Binding-site contacts:
Ligand atom C4 contacts residue ASN249 of chain 1.A at 4.1 Å.
Ligand atom N2 contacts residue ASN249 of chain 1.A at 2.9 Å (h-bond).
Ligand atom C8 contacts residue ASN249 of chain 1.A at 3.9 Å.
Ligand atom C3 contacts residue ASN249 of chain 1.A at 3.7 Å.
Ligand atom C8 contacts residue TYR246 of chain 1.A at 3.7 Å (hydrophobic).
Ligand atom O5 contacts residue ASN249 of chain 1.A at 2.4 Å (h-bond).
Ligand atom C7 contacts residue TYR246 of chain 1.A at 4.2 Å (hydrophobic).
Ligand atom C5 contacts residue ASN249 of chain 1.A at 3.6 Å.
Ligand atom O7 contacts residue GLU245 of chain 1.A at 4.0 Å.
Ligand atom O7 contacts residue TYR246 of chain 1.A at 3.6 Å.
Ligand atom C1 contacts residue ASN249 of chain 1.A at 1.4 Å.
Ligand atom C2 contacts residue ASN249 of chain 1.A at 2.3 Å.
Ligand atom C7 contacts residue ASN249 of chain 1.A at 3.6 Å.

Sequence of chain 1.A:
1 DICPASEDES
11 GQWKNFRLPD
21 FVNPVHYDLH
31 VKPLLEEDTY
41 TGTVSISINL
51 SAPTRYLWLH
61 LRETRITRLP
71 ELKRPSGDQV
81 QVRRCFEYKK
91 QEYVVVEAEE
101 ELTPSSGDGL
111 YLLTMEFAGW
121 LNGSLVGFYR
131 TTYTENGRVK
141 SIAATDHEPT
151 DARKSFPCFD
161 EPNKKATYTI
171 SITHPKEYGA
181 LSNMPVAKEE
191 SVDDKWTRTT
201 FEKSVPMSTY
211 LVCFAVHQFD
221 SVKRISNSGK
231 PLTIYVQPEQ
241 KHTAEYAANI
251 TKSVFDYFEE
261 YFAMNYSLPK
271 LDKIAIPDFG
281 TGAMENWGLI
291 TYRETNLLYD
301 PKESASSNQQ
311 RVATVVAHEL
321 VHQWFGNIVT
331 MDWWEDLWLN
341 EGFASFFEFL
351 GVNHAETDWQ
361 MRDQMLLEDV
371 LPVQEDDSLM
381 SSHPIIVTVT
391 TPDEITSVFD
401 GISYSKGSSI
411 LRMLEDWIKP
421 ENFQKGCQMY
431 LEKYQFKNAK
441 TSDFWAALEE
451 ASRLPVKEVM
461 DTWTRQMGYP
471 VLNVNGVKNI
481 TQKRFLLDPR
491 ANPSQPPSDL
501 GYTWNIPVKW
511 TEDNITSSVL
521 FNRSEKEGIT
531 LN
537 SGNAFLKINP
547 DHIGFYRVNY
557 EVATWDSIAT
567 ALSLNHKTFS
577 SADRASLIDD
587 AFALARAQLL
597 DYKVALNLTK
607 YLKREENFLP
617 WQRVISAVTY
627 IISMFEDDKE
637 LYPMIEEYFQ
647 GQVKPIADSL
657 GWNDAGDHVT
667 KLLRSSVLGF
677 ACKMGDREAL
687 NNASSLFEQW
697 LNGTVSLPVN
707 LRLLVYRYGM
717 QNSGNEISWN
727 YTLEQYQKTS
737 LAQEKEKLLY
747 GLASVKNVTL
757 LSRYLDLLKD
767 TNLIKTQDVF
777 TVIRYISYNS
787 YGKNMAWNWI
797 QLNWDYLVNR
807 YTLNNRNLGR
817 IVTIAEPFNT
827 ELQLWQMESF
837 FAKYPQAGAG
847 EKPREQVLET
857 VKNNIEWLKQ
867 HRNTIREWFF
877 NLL

The small molecule below binds the protein below.
Small molecule (SMILES): CC(=O)N[C@H]1[C@H](O[C@H]2[C@H](O)[C@@H](NC(C)=O)CO[C@@H]2CO)O[C@H](CO)[C@@H](O)[C@@H]1O